Binding-site contacts:
Ligand atom C17 contacts residue ASN285 of chain 2.A at 3.5 Å.
Ligand atom C20 contacts residue HIS378 of chain 2.A at 3.5 Å.
Ligand atom C23 contacts residue HIS378 of chain 2.A at 3.5 Å.
Ligand atom C2 contacts residue ARG293 of chain 2.A at 3.6 Å.
Ligand atom O6 contacts residue GLU673 of chain 2.A at 2.7 Å (salt-bridge).
Ligand atom O5 contacts residue ASN485 of chain 2.A at 3.5 Å (h-bond).
Ligand atom C11 contacts residue ARG293 of chain 2.A at 3.5 Å.
Ligand atom N4 contacts residue ASN285 of chain 2.A at 3.6 Å.
Ligand atom C20 contacts residue ASN485 of chain 2.A at 3.4 Å.
Ligand atom C22 contacts residue GLU673 of chain 2.A at 3.4 Å.
Ligand atom C4 contacts residue LEU137 of chain 2.A at 3.6 Å (hydrophobic).
Ligand atom O6 contacts residue SER675 of chain 2.A at 3.1 Å (h-bond).
Ligand atom C9 contacts residue GLU288 of chain 2.A at 3.5 Å.
Ligand atom C6 contacts residue PHE286 of chain 2.A at 3.6 Å (hydrophobic).
Ligand atom O7 contacts residue ASN285 of chain 2.A at 2.7 Å (h-bond).
Ligand atom C11 contacts residue TYR281 of chain 2.A at 3.4 Å (hydrophobic).
Ligand atom O1 contacts residue LEU137 of chain 2.A at 3.2 Å (h-bond).
Ligand atom O2 contacts residue PHE287 of chain 2.A at 3.3 Å.
Ligand atom C12 contacts residue ASN283 of chain 2.A at 3.2 Å.
Ligand atom O7 contacts residue TYR574 of chain 2.A at 3.0 Å (h-bond).
Ligand atom O2 contacts residue PHE286 of chain 2.A at 3.1 Å (h-bond).
Ligand atom O6 contacts residue ALA674 of chain 2.A at 3.3 Å (h-bond).
Ligand atom C12 contacts residue GLU89 of chain 2.A at 3.5 Å.
Ligand atom C1 contacts residue ASN283 of chain 2.A at 3.4 Å.
Ligand atom C14 contacts residue ASN285 of chain 2.A at 3.6 Å.
Ligand atom O4 contacts residue ASN485 of chain 2.A at 2.8 Å (h-bond).
Ligand atom N1 contacts residue ASN283 of chain 2.A at 3.3 Å (h-bond).
Ligand atom C10 contacts residue TYR281 of chain 2.A at 3.5 Å (hydrophobic).
Ligand atom O5 contacts residue SER675 of chain 2.A at 3.6 Å.
Ligand atom C7 contacts residue PHE286 of chain 2.A at 3.1 Å (hydrophobic).
Ligand atom N3 contacts residue ASN285 of chain 2.A at 3.6 Å.
Ligand atom C3 contacts residue PHE286 of chain 2.A at 3.3 Å (hydrophobic).
Ligand atom C17 contacts residue HIS378 of chain 2.A at 3.2 Å.
Ligand atom C5 contacts residue HIS342 of chain 2.A at 3.5 Å.
Ligand atom N2 contacts residue ASN285 of chain 2.A at 3.6 Å.
Ligand atom O6 contacts residue GLY676 of chain 2.A at 3.2 Å (h-bond).
Ligand atom C10 contacts residue ARG293 of chain 2.A at 3.6 Å.
Ligand atom O4 contacts residue HIS378 of chain 2.A at 2.7 Å (h-bond).
Ligand atom O5 contacts residue GLY676 of chain 2.A at 2.9 Å (h-bond).
Ligand atom O7 contacts residue GLU673 of chain 2.A at 3.1 Å (salt-bridge).

The protein below binds the small molecule below.
Small molecule (SMILES): O=c1c2ccccc2[nH]c2ccc(Nc3ccn([C@@H]4O[C@H](CO)[C@@H](O)[C@H](O)[C@H]4O)c(=O)n3)cc12

Sequence of chain 2.A:
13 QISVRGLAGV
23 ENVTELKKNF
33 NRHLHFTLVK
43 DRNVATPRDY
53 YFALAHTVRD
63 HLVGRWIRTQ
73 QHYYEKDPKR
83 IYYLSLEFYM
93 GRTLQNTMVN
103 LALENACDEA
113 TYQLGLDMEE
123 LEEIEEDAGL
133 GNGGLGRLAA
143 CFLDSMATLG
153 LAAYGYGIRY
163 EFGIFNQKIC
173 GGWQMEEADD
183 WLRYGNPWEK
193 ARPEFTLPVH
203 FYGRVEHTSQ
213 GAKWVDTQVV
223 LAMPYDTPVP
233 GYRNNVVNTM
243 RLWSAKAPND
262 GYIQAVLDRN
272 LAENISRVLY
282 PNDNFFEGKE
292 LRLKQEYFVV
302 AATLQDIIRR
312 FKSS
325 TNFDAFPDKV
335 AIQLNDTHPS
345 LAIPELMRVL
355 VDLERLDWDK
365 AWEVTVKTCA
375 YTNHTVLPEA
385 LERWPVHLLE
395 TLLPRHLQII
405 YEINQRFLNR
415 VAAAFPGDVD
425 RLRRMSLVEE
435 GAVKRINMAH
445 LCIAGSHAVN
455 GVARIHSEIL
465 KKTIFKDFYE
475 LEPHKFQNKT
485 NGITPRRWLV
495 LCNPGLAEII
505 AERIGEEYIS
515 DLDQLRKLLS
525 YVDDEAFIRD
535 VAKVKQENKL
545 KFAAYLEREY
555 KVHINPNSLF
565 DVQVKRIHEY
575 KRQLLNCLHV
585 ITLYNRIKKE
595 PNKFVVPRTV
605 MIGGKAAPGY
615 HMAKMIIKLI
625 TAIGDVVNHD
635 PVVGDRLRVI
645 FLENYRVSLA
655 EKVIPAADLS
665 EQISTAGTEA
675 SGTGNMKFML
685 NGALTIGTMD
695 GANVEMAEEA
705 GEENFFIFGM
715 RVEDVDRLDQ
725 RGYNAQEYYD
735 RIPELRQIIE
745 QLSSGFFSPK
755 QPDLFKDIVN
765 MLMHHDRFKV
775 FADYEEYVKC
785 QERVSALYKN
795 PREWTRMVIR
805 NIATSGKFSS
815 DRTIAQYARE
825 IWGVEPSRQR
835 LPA